Binding-site contacts:
Ligand atom C8 contacts residue ILE156 of chain 1.B at 3.4 Å (hydrophobic).
Ligand atom C3 contacts residue THR120 of chain 1.B at 3.9 Å.
Ligand atom O7 contacts residue HIS220 of chain 1.B at 3.8 Å.
Ligand atom O7 contacts residue ILE156 of chain 1.B at 4.2 Å.
Ligand atom O7 contacts residue ASN118 of chain 1.B at 3.2 Å (h-bond).
Ligand atom C4 contacts residue ASN118 of chain 1.B at 4.2 Å.
Ligand atom O5 contacts residue ASN118 of chain 1.B at 2.4 Å (h-bond).
Ligand atom C1 contacts residue ASN118 of chain 1.B at 1.4 Å.
Ligand atom O5 contacts residue THR120 of chain 1.B at 3.6 Å (h-bond).
Ligand atom N2 contacts residue ASN118 of chain 1.B at 2.8 Å (h-bond).
Ligand atom N2 contacts residue THR120 of chain 1.B at 3.9 Å.
Ligand atom C2 contacts residue THR120 of chain 1.B at 4.0 Å.
Ligand atom C7 contacts residue ILE156 of chain 1.B at 4.1 Å (hydrophobic).
Ligand atom C5 contacts residue THR120 of chain 1.B at 3.7 Å.
Ligand atom C2 contacts residue ASN118 of chain 1.B at 2.4 Å.
Ligand atom C6 contacts residue GLY121 of chain 1.B at 4.4 Å.
Ligand atom C6 contacts residue THR120 of chain 1.B at 4.3 Å.
Ligand atom C6 contacts residue PRO122 of chain 1.B at 4.3 Å (hydrophobic).
Ligand atom C8 contacts residue ASN118 of chain 1.B at 4.5 Å.
Ligand atom C7 contacts residue ASN118 of chain 1.B at 3.2 Å.
Ligand atom C8 contacts residue LEU161 of chain 1.B at 3.9 Å (hydrophobic).
Ligand atom C3 contacts residue ASN118 of chain 1.B at 3.7 Å.
Ligand atom C5 contacts residue ASN118 of chain 1.B at 3.6 Å.
Ligand atom C1 contacts residue THR120 of chain 1.B at 3.6 Å.
Ligand atom C8 contacts residue SER158 of chain 1.B at 3.9 Å.

Sequence of chain 1.B:
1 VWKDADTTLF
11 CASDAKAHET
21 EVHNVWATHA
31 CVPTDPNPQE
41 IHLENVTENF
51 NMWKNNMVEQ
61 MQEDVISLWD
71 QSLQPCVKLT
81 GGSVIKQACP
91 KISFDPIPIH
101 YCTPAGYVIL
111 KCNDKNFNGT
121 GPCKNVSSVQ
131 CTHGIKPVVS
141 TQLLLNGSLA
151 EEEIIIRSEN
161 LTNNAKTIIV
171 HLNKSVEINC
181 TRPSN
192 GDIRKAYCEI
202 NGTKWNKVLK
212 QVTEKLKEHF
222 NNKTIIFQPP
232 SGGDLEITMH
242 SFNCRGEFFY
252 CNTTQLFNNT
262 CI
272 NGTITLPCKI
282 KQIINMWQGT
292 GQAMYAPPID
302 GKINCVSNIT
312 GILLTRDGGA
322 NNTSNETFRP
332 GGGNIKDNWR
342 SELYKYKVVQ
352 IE

This protein binds this small molecule.
Small molecule (SMILES): CC(=O)N[C@@H]1[C@@H](O)[C@H](O)[C@@H](CO)O[C@H]1O